A small-molecule ligand and the protein it binds are described below.
Small molecule (SMILES): CC(=O)N[C@@H]1[C@@H](O)[C@H](O)[C@@H](CO)O[C@H]1O

Binding-site contacts:
Ligand atom N2 contacts residue SER402 of chain 1.A at 4.2 Å.
Ligand atom C8 contacts residue ASP525 of chain 1.A at 4.3 Å.
Ligand atom C1 contacts residue ASN528 of chain 1.A at 1.4 Å.
Ligand atom C8 contacts residue SER402 of chain 1.A at 4.0 Å.
Ligand atom O7 contacts residue ASN528 of chain 1.A at 3.3 Å (h-bond).
Ligand atom C2 contacts residue ASN528 of chain 1.A at 2.5 Å.
Ligand atom C5 contacts residue ASN528 of chain 1.A at 3.7 Å.
Ligand atom O5 contacts residue ASN528 of chain 1.A at 2.4 Å (h-bond).
Ligand atom C4 contacts residue ASN528 of chain 1.A at 4.2 Å.
Ligand atom O3 contacts residue SER402 of chain 1.A at 4.4 Å.
Ligand atom C3 contacts residue ASN528 of chain 1.A at 3.8 Å.
Ligand atom N2 contacts residue ASN528 of chain 1.A at 2.9 Å (h-bond).
Ligand atom C7 contacts residue ASN528 of chain 1.A at 3.3 Å.
Ligand atom C8 contacts residue ASN528 of chain 1.A at 4.5 Å.
Ligand atom O6 contacts residue ASN528 of chain 1.A at 4.0 Å.

Sequence of chain 1.A:
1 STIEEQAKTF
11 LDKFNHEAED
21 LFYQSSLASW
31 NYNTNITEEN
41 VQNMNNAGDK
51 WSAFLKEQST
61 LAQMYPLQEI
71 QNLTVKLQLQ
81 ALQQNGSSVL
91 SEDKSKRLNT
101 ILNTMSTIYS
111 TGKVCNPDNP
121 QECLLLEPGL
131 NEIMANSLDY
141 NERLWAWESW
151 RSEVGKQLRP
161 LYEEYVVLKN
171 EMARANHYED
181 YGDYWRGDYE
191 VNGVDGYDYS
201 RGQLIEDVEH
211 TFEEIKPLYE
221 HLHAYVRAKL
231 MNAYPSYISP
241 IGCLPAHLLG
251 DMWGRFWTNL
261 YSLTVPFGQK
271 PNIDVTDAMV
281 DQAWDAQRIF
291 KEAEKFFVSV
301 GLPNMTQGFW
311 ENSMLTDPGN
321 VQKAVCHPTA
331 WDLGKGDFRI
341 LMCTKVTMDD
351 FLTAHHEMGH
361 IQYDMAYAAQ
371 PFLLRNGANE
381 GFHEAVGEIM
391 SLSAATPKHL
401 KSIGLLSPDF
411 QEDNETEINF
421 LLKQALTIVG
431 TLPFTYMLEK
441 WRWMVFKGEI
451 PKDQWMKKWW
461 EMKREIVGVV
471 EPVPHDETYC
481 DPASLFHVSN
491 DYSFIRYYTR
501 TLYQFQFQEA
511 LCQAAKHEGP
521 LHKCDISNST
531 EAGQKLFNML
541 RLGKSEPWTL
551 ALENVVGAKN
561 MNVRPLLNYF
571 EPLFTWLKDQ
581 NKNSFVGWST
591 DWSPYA